A protein and the small-molecule ligand that binds it are described below.
Small molecule (SMILES): C[C@H](N)C(=O)N[C@@H](Cc1ccc(O)cc1)C(=O)N[C@@H](Cc1ccccc1)C(=O)N[C@@H](C)C=O

Sequence of chain 1.A:
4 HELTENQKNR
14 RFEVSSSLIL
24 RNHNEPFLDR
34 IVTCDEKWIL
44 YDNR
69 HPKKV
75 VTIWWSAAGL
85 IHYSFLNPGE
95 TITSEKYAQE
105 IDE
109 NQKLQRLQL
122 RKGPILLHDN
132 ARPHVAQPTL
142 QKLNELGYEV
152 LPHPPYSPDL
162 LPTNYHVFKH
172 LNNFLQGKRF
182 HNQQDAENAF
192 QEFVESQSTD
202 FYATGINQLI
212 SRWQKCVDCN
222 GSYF

Binding-site contacts:
Ligand atom CZ contacts residue ALA82 of chain 1.A at 3.6 Å (hydrophobic).
Ligand atom CZ contacts residue ILE85 of chain 1.A at 4.4 Å (hydrophobic).
Ligand atom CZ contacts residue THR200 of chain 1.A at 3.8 Å.
Ligand atom OH contacts residue THR200 of chain 1.A at 4.2 Å.
Ligand atom CE2 contacts residue LEU115 of chain 1.A at 3.8 Å (hydrophobic).
Ligand atom CE1 contacts residue LEU115 of chain 1.A at 3.9 Å (hydrophobic).
Ligand atom CB contacts residue LEU115 of chain 1.A at 4.3 Å (hydrophobic).
Ligand atom O contacts residue ALA82 of chain 1.A at 3.8 Å.
Ligand atom CD1 contacts residue LEU84 of chain 1.A at 3.8 Å (hydrophobic).
Ligand atom CZ contacts residue LEU112 of chain 1.A at 4.1 Å (hydrophobic).
Ligand atom CG contacts residue ALA82 of chain 1.A at 4.4 Å (hydrophobic).
Ligand atom CZ contacts residue SER80 of chain 1.A at 3.7 Å.
Ligand atom CG contacts residue ALA82 of chain 1.A at 3.6 Å (hydrophobic).
Ligand atom CB contacts residue ALA82 of chain 1.A at 3.7 Å (hydrophobic).
Ligand atom N contacts residue ALA82 of chain 1.A at 2.8 Å (h-bond).
Ligand atom CD2 contacts residue LEU115 of chain 1.A at 3.6 Å (hydrophobic).
Ligand atom CE1 contacts residue THR200 of chain 1.A at 3.5 Å.
Ligand atom CE1 contacts residue SER80 of chain 1.A at 3.7 Å.
Ligand atom CD1 contacts residue ALA82 of chain 1.A at 3.6 Å (hydrophobic).
Ligand atom CE2 contacts residue THR200 of chain 1.A at 4.0 Å.
Ligand atom CD2 contacts residue THR200 of chain 1.A at 4.1 Å.
Ligand atom C contacts residue ALA82 of chain 1.A at 3.5 Å (hydrophobic).
Ligand atom CE2 contacts residue GLN116 of chain 1.A at 4.4 Å.
Ligand atom CE2 contacts residue ALA82 of chain 1.A at 3.5 Å (hydrophobic).
Ligand atom CB contacts residue ALA82 of chain 1.A at 3.2 Å (hydrophobic).
Ligand atom CE1 contacts residue ALA82 of chain 1.A at 3.9 Å (hydrophobic).
Ligand atom CE1 contacts residue ILE85 of chain 1.A at 3.9 Å (hydrophobic).
Ligand atom CD1 contacts residue LEU115 of chain 1.A at 3.9 Å (hydrophobic).
Ligand atom CG contacts residue GLY83 of chain 1.A at 4.4 Å.
Ligand atom CG contacts residue LEU115 of chain 1.A at 4.0 Å (hydrophobic).
Ligand atom CA contacts residue ALA82 of chain 1.A at 3.3 Å (hydrophobic).
Ligand atom CA contacts residue ALA82 of chain 1.A at 3.8 Å (hydrophobic).
Ligand atom CD2 contacts residue ALA82 of chain 1.A at 3.7 Å (hydrophobic).
Ligand atom CE1 contacts residue GLY83 of chain 1.A at 3.7 Å.
Ligand atom CB contacts residue THR200 of chain 1.A at 4.0 Å.
Ligand atom CG contacts residue THR200 of chain 1.A at 3.9 Å.
Ligand atom CE1 contacts residue LEU84 of chain 1.A at 4.0 Å (hydrophobic).
Ligand atom CD1 contacts residue THR200 of chain 1.A at 3.7 Å.
Ligand atom CZ contacts residue LEU115 of chain 1.A at 4.0 Å (hydrophobic).
Ligand atom CD1 contacts residue GLY83 of chain 1.A at 3.6 Å.